Binding-site contacts:
Ligand atom NAS contacts residue LEU27 of chain 1.A at 3.0 Å.
Ligand atom CAZ contacts residue LEU153 of chain 1.A at 3.8 Å (hydrophobic).
Ligand atom C2 contacts residue MET99 of chain 1.A at 3.6 Å (hydrophobic).
Ligand atom CAY contacts residue VAL35 of chain 1.A at 3.5 Å (hydrophobic).
Ligand atom CAW contacts residue CYS106 of chain 1.A at 3.1 Å (hydrophobic).
Ligand atom CAJ contacts residue LEU27 of chain 1.A at 3.8 Å (hydrophobic).
Ligand atom CAZ contacts residue LEU27 of chain 1.A at 3.1 Å (hydrophobic).
Ligand atom N3 contacts residue MET102 of chain 1.A at 3.3 Å (h-bond).
Ligand atom C2 contacts residue LEU153 of chain 1.A at 3.6 Å (hydrophobic).
Ligand atom C6 contacts residue LEU153 of chain 1.A at 3.6 Å (hydrophobic).
Ligand atom CAM contacts residue LEU153 of chain 1.A at 3.6 Å (hydrophobic).
Ligand atom CAF contacts residue VAL35 of chain 1.A at 3.7 Å (hydrophobic).
Ligand atom C4 contacts residue MET102 of chain 1.A at 3.7 Å (hydrophobic).
Ligand atom C4 contacts residue LEU153 of chain 1.A at 3.2 Å (hydrophobic).
Ligand atom N3 contacts residue ALA52 of chain 1.A at 3.8 Å.
Ligand atom N3 contacts residue LEU153 of chain 1.A at 3.4 Å.
Ligand atom CAN contacts residue CYS106 of chain 1.A at 1.8 Å (hydrophobic).
Ligand atom CAJ contacts residue MET102 of chain 1.A at 3.4 Å (hydrophobic).
Ligand atom CAW contacts residue LEU27 of chain 1.A at 3.1 Å (hydrophobic).
Ligand atom BR contacts residue LEU97 of chain 1.A at 3.8 Å.
Ligand atom CAK contacts residue LEU101 of chain 1.A at 3.3 Å (hydrophobic).
Ligand atom CAJ contacts residue LEU101 of chain 1.A at 3.7 Å (hydrophobic).
Ligand atom N1 contacts residue MET99 of chain 1.A at 3.6 Å.
Ligand atom CAI contacts residue VAL35 of chain 1.A at 3.1 Å (hydrophobic).
Ligand atom N3 contacts residue GLN100 of chain 1.A at 3.4 Å (h-bond).
Ligand atom C2 contacts residue GLN100 of chain 1.A at 3.4 Å.
Ligand atom CAK contacts residue MET102 of chain 1.A at 3.2 Å (hydrophobic).
Ligand atom N1 contacts residue ALA52 of chain 1.A at 3.4 Å.
Ligand atom OAC contacts residue CYS106 of chain 1.A at 3.1 Å (h-bond).
Ligand atom OAC contacts residue LEU27 of chain 1.A at 3.5 Å.
Ligand atom CAN contacts residue ASP109 of chain 1.A at 2.9 Å.
Ligand atom C2 contacts residue ALA52 of chain 1.A at 3.3 Å (hydrophobic).
Ligand atom N3 contacts residue LEU101 of chain 1.A at 3.6 Å.
Ligand atom N1 contacts residue LEU153 of chain 1.A at 3.8 Å.
Ligand atom CAJ contacts residue GLY105 of chain 1.A at 3.7 Å.
Ligand atom CAO contacts residue CYS106 of chain 1.A at 2.8 Å (hydrophobic).
Ligand atom NAS contacts residue CYS106 of chain 1.A at 3.6 Å.
Ligand atom CAO contacts residue LEU27 of chain 1.A at 2.9 Å (hydrophobic).
Ligand atom C5 contacts residue LEU153 of chain 1.A at 3.4 Å (hydrophobic).
Ligand atom CAM contacts residue LEU27 of chain 1.A at 3.4 Å (hydrophobic).

This small molecule binds to this protein.
Small molecule (SMILES): CCC(=O)Nc1ccc2ncnc(Nc3cccc(Br)c3)c2c1

Sequence of chain 1.A:
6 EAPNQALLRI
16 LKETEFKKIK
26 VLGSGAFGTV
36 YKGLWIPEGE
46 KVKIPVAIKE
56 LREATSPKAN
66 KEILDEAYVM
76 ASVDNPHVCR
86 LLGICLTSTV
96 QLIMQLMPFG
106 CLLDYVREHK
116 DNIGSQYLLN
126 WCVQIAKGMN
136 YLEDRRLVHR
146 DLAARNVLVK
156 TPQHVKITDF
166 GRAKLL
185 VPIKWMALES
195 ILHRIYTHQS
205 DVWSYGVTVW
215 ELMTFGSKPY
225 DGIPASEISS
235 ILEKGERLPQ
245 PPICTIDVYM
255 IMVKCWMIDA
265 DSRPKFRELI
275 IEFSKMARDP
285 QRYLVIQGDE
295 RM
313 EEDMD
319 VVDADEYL